Binding-site contacts:
Ligand atom N2 contacts residue ASN201 of chain 2.A at 2.9 Å (h-bond).
Ligand atom O7 contacts residue ASN201 of chain 2.A at 3.0 Å (h-bond).
Ligand atom O6 contacts residue ASN201 of chain 2.A at 3.7 Å.
Ligand atom C1 contacts residue ASN201 of chain 2.A at 1.4 Å.
Ligand atom C8 contacts residue ASN201 of chain 2.A at 4.3 Å.
Ligand atom C7 contacts residue ASN201 of chain 2.A at 3.1 Å.
Ligand atom O5 contacts residue ASN201 of chain 2.A at 2.4 Å (h-bond).
Ligand atom C5 contacts residue ASN201 of chain 2.A at 3.6 Å.
Ligand atom C3 contacts residue ASN201 of chain 2.A at 3.7 Å.
Ligand atom C4 contacts residue ASN201 of chain 2.A at 4.2 Å.
Ligand atom C6 contacts residue ASN201 of chain 2.A at 3.8 Å.
Ligand atom C2 contacts residue ASN201 of chain 2.A at 2.4 Å.

The small molecule below binds the protein below.
Small molecule (SMILES): CC(=O)N[C@@H]1[C@@H](O)[C@H](O)[C@@H](CO)O[C@H]1O

Sequence of chain 2.A:
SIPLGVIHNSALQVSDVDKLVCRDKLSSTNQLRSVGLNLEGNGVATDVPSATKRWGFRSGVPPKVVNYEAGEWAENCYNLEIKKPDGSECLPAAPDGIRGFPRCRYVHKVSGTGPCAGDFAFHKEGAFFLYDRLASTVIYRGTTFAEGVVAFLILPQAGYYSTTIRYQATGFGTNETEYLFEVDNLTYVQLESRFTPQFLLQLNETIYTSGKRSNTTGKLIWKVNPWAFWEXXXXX